Binding-site contacts:
Ligand atom C1 contacts residue ALA693 of chain 1.A at 4.4 Å (hydrophobic).
Ligand atom C8 contacts residue ASN1061 of chain 1.A at 3.9 Å.
Ligand atom C2 contacts residue ASN1061 of chain 1.A at 2.5 Å.
Ligand atom C1 contacts residue GLN882 of chain 1.B at 4.2 Å.
Ligand atom N2 contacts residue ASN1061 of chain 1.A at 3.0 Å (h-bond).
Ligand atom C6 contacts residue ALA693 of chain 1.A at 4.4 Å (hydrophobic).
Ligand atom C4 contacts residue ASN1061 of chain 1.A at 4.2 Å.
Ligand atom C5 contacts residue ASN1061 of chain 1.A at 3.6 Å.
Ligand atom C1 contacts residue ASN1061 of chain 1.A at 1.4 Å.
Ligand atom O5 contacts residue ASN1061 of chain 1.A at 2.3 Å (h-bond).
Ligand atom C8 contacts residue GLU1059 of chain 1.A at 3.7 Å.
Ligand atom O7 contacts residue ASN1061 of chain 1.A at 3.8 Å.
Ligand atom C3 contacts residue ASN1061 of chain 1.A at 3.8 Å.
Ligand atom C5 contacts residue ALA693 of chain 1.A at 3.7 Å (hydrophobic).
Ligand atom C7 contacts residue ASN1061 of chain 1.A at 3.5 Å.
Ligand atom O5 contacts residue ALA693 of chain 1.A at 4.3 Å.

This protein binds this small molecule.
Small molecule (SMILES): CC(=O)N[C@@H]1[C@@H](O)[C@H](O)[C@@H](CO)O[C@H]1O

Sequence of chain 1.B:
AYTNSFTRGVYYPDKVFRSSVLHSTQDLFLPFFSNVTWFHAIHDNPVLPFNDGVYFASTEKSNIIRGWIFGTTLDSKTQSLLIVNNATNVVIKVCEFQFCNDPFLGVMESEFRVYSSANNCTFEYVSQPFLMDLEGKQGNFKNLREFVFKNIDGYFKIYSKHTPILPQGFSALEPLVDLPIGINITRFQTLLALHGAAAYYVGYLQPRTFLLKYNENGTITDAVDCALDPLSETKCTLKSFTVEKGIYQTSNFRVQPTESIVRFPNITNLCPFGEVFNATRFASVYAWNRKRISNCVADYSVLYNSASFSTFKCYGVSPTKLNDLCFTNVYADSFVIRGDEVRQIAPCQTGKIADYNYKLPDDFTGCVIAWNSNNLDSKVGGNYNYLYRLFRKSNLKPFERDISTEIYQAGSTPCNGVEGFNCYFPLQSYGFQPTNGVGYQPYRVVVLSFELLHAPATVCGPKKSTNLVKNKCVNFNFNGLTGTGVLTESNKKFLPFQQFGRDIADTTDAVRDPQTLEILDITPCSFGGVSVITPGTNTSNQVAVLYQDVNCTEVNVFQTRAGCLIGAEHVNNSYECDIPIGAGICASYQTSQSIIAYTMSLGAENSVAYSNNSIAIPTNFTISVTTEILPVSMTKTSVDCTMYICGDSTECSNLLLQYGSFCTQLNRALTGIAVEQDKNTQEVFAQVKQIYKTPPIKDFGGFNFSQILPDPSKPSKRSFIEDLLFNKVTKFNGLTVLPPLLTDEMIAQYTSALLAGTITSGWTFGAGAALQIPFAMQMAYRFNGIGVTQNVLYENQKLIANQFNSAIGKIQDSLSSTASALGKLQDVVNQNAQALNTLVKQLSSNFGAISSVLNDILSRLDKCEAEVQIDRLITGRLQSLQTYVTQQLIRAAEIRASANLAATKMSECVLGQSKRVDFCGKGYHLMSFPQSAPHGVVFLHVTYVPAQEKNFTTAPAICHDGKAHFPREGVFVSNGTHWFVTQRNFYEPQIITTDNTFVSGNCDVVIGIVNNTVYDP

Sequence of chain 1.A:
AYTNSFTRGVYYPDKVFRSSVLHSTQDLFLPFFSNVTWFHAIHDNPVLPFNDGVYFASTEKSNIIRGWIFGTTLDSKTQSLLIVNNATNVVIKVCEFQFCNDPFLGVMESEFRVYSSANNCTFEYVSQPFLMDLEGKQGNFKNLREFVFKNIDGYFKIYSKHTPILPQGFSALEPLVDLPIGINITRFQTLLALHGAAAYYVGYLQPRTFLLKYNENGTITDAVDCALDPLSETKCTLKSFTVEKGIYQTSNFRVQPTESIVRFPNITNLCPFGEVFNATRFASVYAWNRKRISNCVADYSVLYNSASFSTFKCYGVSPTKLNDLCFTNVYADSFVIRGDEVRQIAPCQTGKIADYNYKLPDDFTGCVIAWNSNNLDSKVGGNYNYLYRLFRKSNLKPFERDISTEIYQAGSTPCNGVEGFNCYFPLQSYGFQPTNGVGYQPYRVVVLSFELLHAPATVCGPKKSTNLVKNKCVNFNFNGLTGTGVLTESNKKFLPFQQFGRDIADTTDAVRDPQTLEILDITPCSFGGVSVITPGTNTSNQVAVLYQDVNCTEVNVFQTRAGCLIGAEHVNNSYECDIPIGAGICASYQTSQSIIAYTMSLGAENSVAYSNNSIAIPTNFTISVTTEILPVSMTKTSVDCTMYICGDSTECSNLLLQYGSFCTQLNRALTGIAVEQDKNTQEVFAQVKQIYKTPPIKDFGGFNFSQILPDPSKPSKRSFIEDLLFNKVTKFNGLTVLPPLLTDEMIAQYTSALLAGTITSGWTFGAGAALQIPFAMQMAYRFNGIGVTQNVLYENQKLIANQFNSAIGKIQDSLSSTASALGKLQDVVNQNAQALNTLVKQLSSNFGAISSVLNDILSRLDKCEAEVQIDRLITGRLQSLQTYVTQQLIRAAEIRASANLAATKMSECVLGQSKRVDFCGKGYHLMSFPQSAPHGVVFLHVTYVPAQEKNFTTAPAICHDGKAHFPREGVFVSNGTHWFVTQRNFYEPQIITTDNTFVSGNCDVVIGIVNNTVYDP